Sequence of chain 1.F:
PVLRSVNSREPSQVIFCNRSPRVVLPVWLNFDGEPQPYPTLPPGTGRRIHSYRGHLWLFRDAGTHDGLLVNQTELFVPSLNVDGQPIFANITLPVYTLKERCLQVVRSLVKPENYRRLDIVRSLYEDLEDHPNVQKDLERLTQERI

Binding-site contacts:
Ligand atom O3 contacts residue HIS64 of chain 1.F at 3.2 Å.
Ligand atom C14 contacts residue TRP66 of chain 1.F at 3.7 Å (hydrophobic).
Ligand atom O3 contacts residue PHE40 of chain 1.F at 3.4 Å.
Ligand atom C14 contacts residue HIS64 of chain 1.F at 3.5 Å.
Ligand atom C15 contacts residue HIS59 of chain 1.F at 3.4 Å.
Ligand atom N contacts residue TYR61 of chain 1.F at 3.7 Å.
Ligand atom S contacts residue PRO48 of chain 1.F at 3.7 Å.
Ligand atom O5 contacts residue HIS64 of chain 1.F at 2.6 Å (h-bond).
Ligand atom C26 contacts residue ILE58 of chain 1.F at 3.6 Å (hydrophobic).
Ligand atom C3 contacts residue ARG18 of chain 1.F at 3.5 Å.
Ligand atom C7 contacts residue TYR61 of chain 1.F at 3.6 Å (hydrophobic).
Ligand atom C3 contacts residue TYR61 of chain 1.F at 3.6 Å (hydrophobic).
Ligand atom C5 contacts residue TYR61 of chain 1.F at 3.5 Å (hydrophobic).
Ligand atom N1 contacts residue TYR47 of chain 1.F at 3.7 Å.
Ligand atom N3 contacts residue PRO48 of chain 1.F at 3.4 Å (h-bond).
Ligand atom O contacts residue TYR61 of chain 1.F at 3.6 Å.
Ligand atom S contacts residue ILE58 of chain 1.F at 3.7 Å.
Ligand atom C29 contacts residue PRO48 of chain 1.F at 2.8 Å (hydrophobic).
Ligand atom C22 contacts residue ILE58 of chain 1.F at 3.3 Å (hydrophobic).
Ligand atom O6 contacts residue TYR47 of chain 1.F at 2.8 Å (h-bond).
Ligand atom C11 contacts residue TRP37 of chain 1.F at 3.7 Å (hydrophobic).
Ligand atom C24 contacts residue TYR47 of chain 1.F at 3.6 Å (hydrophobic).
Ligand atom N3 contacts residue ARG56 of chain 1.F at 3.0 Å (salt-bridge).
Ligand atom C13 contacts residue TYR47 of chain 1.F at 3.4 Å (hydrophobic).
Ligand atom C16 contacts residue HIS59 of chain 1.F at 3.3 Å.
Ligand atom O5 contacts residue SER60 of chain 1.F at 2.8 Å (h-bond).
Ligand atom C26 contacts residue PRO48 of chain 1.F at 3.6 Å (hydrophobic).
Ligand atom C17 contacts residue TYR47 of chain 1.F at 3.5 Å (hydrophobic).
Ligand atom C23 contacts residue TYR47 of chain 1.F at 3.6 Å (hydrophobic).
Ligand atom S contacts residue TYR47 of chain 1.F at 3.5 Å.
Ligand atom O2 contacts residue TYR61 of chain 1.F at 3.6 Å (h-bond).
Ligand atom N contacts residue ASN16 of chain 1.F at 3.5 Å (h-bond).
Ligand atom C14 contacts residue SER60 of chain 1.F at 3.7 Å.
Ligand atom N2 contacts residue HIS59 of chain 1.F at 3.0 Å (h-bond).
Ligand atom C17 contacts residue HIS59 of chain 1.F at 3.7 Å.
Ligand atom O5 contacts residue TYR61 of chain 1.F at 3.6 Å.
Ligand atom C6 contacts residue TYR61 of chain 1.F at 3.7 Å (hydrophobic).
Ligand atom C15 contacts residue TRP66 of chain 1.F at 3.5 Å (hydrophobic).
Ligand atom O3 contacts residue TYR61 of chain 1.F at 3.7 Å.
Ligand atom C13 contacts residue TRP37 of chain 1.F at 3.5 Å (hydrophobic).

This protein binds this small molecule.
Small molecule (SMILES): COCCOCCOc1cc([C@H](C(=O)N2C[C@H](O)C[C@H]2C(=O)N[C@@H](C)c2ccc(-c3scnc3C)cc2)C(C)C)on1